Sequence of chain 20.C:
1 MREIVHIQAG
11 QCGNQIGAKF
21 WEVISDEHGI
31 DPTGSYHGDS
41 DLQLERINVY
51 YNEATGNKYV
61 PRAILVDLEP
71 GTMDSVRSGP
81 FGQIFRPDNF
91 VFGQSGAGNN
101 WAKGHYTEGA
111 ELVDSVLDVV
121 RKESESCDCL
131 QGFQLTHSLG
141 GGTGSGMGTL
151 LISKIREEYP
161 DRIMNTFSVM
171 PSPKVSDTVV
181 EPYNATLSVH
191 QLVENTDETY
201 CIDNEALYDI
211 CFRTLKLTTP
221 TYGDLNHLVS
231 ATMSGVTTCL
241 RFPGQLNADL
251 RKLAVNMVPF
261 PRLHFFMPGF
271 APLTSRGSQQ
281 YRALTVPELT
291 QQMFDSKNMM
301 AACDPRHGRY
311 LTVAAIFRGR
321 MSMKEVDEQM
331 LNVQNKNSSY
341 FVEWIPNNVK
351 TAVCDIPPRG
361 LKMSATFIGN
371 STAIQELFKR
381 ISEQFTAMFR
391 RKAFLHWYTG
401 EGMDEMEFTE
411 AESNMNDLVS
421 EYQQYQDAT

Binding-site contacts:
Ligand atom C17 contacts residue LEU361 of chain 20.C at 3.9 Å (hydrophobic).
Ligand atom O06 contacts residue PRO272 of chain 20.C at 3.6 Å.
Ligand atom C16 contacts residue PRO272 of chain 20.C at 3.6 Å (hydrophobic).
Ligand atom C15 contacts residue PRO272 of chain 20.C at 3.3 Å (hydrophobic).
Ligand atom O07 contacts residue ARG276 of chain 20.C at 3.8 Å.
Ligand atom C08 contacts residue HIS227 of chain 20.C at 2.9 Å.
Ligand atom O12 contacts residue GLY360 of chain 20.C at 3.4 Å (h-bond).
Ligand atom C28 contacts residue PRO358 of chain 20.C at 3.8 Å (hydrophobic).
Ligand atom C40 contacts residue VAL23 of chain 20.C at 3.5 Å (hydrophobic).
Ligand atom C39 contacts residue ALA231 of chain 20.C at 3.8 Å (hydrophobic).
Ligand atom C19 contacts residue THR274 of chain 20.C at 3.2 Å.
Ligand atom C30 contacts residue HIS227 of chain 20.C at 3.1 Å.
Ligand atom C14 contacts residue LEU215 of chain 20.C at 3.8 Å (hydrophobic).
Ligand atom C05 contacts residue HIS227 of chain 20.C at 2.9 Å.
Ligand atom C09 contacts residue HIS227 of chain 20.C at 3.3 Å.
Ligand atom C14 contacts residue THR274 of chain 20.C at 3.6 Å.
Ligand atom C41 contacts residue SER234 of chain 20.C at 3.7 Å.
Ligand atom C44 contacts residue GLY360 of chain 20.C at 3.9 Å.
Ligand atom C08 contacts residue LEU228 of chain 20.C at 3.6 Å (hydrophobic).
Ligand atom O06 contacts residue LEU273 of chain 20.C at 3.6 Å.
Ligand atom O13 contacts residue GLY360 of chain 20.C at 3.8 Å.
Ligand atom O13 contacts residue PRO358 of chain 20.C at 3.5 Å.
Ligand atom C40 contacts residue SER234 of chain 20.C at 3.1 Å.
Ligand atom O06 contacts residue LEU215 of chain 20.C at 3.7 Å.
Ligand atom O08 contacts residue ARG276 of chain 20.C at 3.3 Å.
Ligand atom C04 contacts residue HIS227 of chain 20.C at 3.3 Å.
Ligand atom O06 contacts residue THR274 of chain 20.C at 3.1 Å (h-bond).
Ligand atom O14 contacts residue HIS227 of chain 20.C at 2.1 Å (h-bond).
Ligand atom C36 contacts residue HIS227 of chain 20.C at 3.7 Å.
Ligand atom O13 contacts residue ARG359 of chain 20.C at 3.1 Å (salt-bridge).
Ligand atom C41 contacts residue VAL23 of chain 20.C at 2.8 Å (hydrophobic).
Ligand atom C06 contacts residue HIS227 of chain 20.C at 2.3 Å.
Ligand atom C44 contacts residue LEU361 of chain 20.C at 3.8 Å (hydrophobic).
Ligand atom C06 contacts residue ASP224 of chain 20.C at 3.4 Å.
Ligand atom C07 contacts residue HIS227 of chain 20.C at 2.3 Å.
Ligand atom O05 contacts residue LEU361 of chain 20.C at 3.8 Å.
Ligand atom C42 contacts residue VAL23 of chain 20.C at 3.4 Å (hydrophobic).
Ligand atom C13 contacts residue HIS227 of chain 20.C at 3.9 Å.
Ligand atom C19 contacts residue ARG276 of chain 20.C at 3.9 Å.
Ligand atom C31 contacts residue HIS227 of chain 20.C at 3.8 Å.

A protein and the small-molecule ligand that binds it are described below.
Small molecule (SMILES): CC(=O)O[C@H]1C(=O)[C@@]2(C)[C@H]([C@H](OC(=O)c3ccccc3)[C@]3(O)C[C@H](OC(=O)[C@H](O)[C@@H](NC(=O)c4ccccc4)c4ccccc4)C(C)=C1C3(C)C)[C@]1(OC(C)=O)CO[C@@H]1C[C@@H]2O